The protein below binds the small molecule below.
Small molecule (SMILES): Nc1ccn([C@@H]2O[C@H](CO[P](=O)(O)O[C@H]3[C@@H](O)[C@H](n4ccc(=O)[nH]c4=O)O[C@@H]3CO[P](=O)(O)O[C@H]3[C@@H](O)[C@H](n4cnc5c(=O)nc(N)[nH]c54)O[C@@H]3CO[P](=O)(O)O[C@H]3[C@@H](O)[C@H](n4cnc5c(=O)nc(N)[nH]c54)O[C@@H]3CO[P](=O)(O)O[C@H]3[C@@H](O)[C@H](n4ccc(=O)[nH]c4=O)O[C@@H]3CO[P](=O)(O)O[C@H]3[C@@H](O)[C@H](n4cnc5c(N)ncnc54)O[C@@H]3COP(=O)=O)[C@@H](O)[C@H]2O)c(=O)n1

Binding-site contacts:
Ligand atom C8 contacts residue GLY81 of chain 1.RA at 4.3 Å.
Ligand atom N6 contacts residue ARG78 of chain 1.RA at 3.0 Å (salt-bridge).
Ligand atom C6 contacts residue ARG78 of chain 1.RA at 4.2 Å.
Ligand atom N7 contacts residue GLY81 of chain 1.RA at 3.6 Å.

Sequence of chain 1.RA:
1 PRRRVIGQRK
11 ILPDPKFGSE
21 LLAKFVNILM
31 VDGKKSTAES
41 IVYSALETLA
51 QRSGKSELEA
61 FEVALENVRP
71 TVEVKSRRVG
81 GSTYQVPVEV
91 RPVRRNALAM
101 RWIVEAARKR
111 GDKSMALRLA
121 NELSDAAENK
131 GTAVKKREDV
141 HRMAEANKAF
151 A